Sequence of chain 1.C:
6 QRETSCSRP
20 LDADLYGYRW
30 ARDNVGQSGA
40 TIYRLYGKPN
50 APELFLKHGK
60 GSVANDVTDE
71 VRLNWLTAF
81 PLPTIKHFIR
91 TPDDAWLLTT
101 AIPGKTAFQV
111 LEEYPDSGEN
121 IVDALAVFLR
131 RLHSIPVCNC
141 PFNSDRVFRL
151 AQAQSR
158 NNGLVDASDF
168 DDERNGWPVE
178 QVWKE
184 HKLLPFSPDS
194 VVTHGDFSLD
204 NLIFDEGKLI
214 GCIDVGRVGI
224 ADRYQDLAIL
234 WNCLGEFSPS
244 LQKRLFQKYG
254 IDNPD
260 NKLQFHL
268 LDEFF

Binding-site contacts:
Ligand atom C6 contacts residue SER37 of chain 1.C at 3.3 Å.
Ligand atom C7 contacts residue ASP166 of chain 1.C at 3.6 Å.
Ligand atom C12 contacts residue ASP166 of chain 1.C at 3.8 Å.
Ligand atom O14 contacts residue ASN235 of chain 1.C at 3.2 Å (h-bond).
Ligand atom O13 contacts residue ASP166 of chain 1.C at 4.0 Å.
Ligand atom N2 contacts residue ASP269 of chain 1.C at 2.7 Å (salt-bridge).
Ligand atom C7 contacts residue ASP168 of chain 1.C at 3.7 Å.
Ligand atom O14 contacts residue CYS236 of chain 1.C at 3.6 Å.
Ligand atom O8 contacts residue ARG220 of chain 1.C at 3.7 Å.
Ligand atom C6 contacts residue PHE272 of chain 1.C at 3.3 Å (hydrophobic).
Ligand atom C15 contacts residue ASN235 of chain 1.C at 3.6 Å.
Ligand atom N3 contacts residue ASP168 of chain 1.C at 2.8 Å (salt-bridge).
Ligand atom O6 contacts residue ASP199 of chain 1.C at 3.8 Å.
Ligand atom C3 contacts residue ASP199 of chain 1.C at 3.4 Å.
Ligand atom O8 contacts residue PHE272 of chain 1.C at 3.9 Å.
Ligand atom N3 contacts residue PHE167 of chain 1.C at 3.8 Å.
Ligand atom C11 contacts residue ASP269 of chain 1.C at 3.3 Å.
Ligand atom O13 contacts residue PHE167 of chain 1.C at 3.9 Å.
Ligand atom C7 contacts residue GLU270 of chain 1.C at 3.5 Å.
Ligand atom C14 contacts residue ASP168 of chain 1.C at 3.8 Å.
Ligand atom O7 contacts residue ASP217 of chain 1.C at 3.7 Å.
Ligand atom O15 contacts residue CYS236 of chain 1.C at 3.6 Å.
Ligand atom N3 contacts residue GLU270 of chain 1.C at 2.7 Å (salt-bridge).
Ligand atom O5 contacts residue ASP166 of chain 1.C at 3.9 Å.
Ligand atom C12 contacts residue GLU270 of chain 1.C at 3.4 Å.
Ligand atom O11 contacts residue ASN235 of chain 1.C at 4.0 Å.
Ligand atom C10 contacts residue ASP166 of chain 1.C at 3.6 Å.
Ligand atom N1 contacts residue SER37 of chain 1.C at 3.8 Å.
Ligand atom C5 contacts residue PHE272 of chain 1.C at 3.9 Å (hydrophobic).
Ligand atom C8 contacts residue ASP166 of chain 1.C at 3.7 Å.
Ligand atom O13 contacts residue ASP168 of chain 1.C at 3.2 Å (salt-bridge).
Ligand atom C12 contacts residue ASP269 of chain 1.C at 3.5 Å.
Ligand atom N4 contacts residue ASP168 of chain 1.C at 3.8 Å.
Ligand atom O11 contacts residue ASP168 of chain 1.C at 3.5 Å (salt-bridge).
Ligand atom O7 contacts residue ASP199 of chain 1.C at 2.6 Å (salt-bridge).
Ligand atom C15 contacts residue ASP168 of chain 1.C at 3.6 Å.
Ligand atom N4 contacts residue ASN235 of chain 1.C at 4.1 Å.
Ligand atom N3 contacts residue ASP166 of chain 1.C at 2.9 Å (salt-bridge).
Ligand atom N1 contacts residue PHE272 of chain 1.C at 3.0 Å (h-bond).
Ligand atom N2 contacts residue PHE272 of chain 1.C at 2.8 Å (h-bond).

A protein and the small-molecule ligand that binds it are described below.
Small molecule (SMILES): NC[C@H]1O[C@H](O[C@H]2[C@H](O)[C@@H](O[C@H]3O[C@H](CO)[C@@H](O)[C@H](N)[C@H]3O)[C@H](N)C[C@@H]2N)[C@H](O)[C@@H](O)[C@@H]1O